A protein and the small-molecule ligand that binds it are described below.
Small molecule (SMILES): NC(=[NH2+])NCCC[C@H](N)C(=O)O

Sequence of chain 1.B:
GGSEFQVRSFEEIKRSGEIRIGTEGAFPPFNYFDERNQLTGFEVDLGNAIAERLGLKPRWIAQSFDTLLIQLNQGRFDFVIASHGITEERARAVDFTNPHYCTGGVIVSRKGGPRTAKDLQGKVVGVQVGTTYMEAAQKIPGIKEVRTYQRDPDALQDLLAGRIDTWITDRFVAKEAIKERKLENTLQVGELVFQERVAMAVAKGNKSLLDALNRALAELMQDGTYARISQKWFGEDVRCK

Binding-site contacts:
Ligand atom CA contacts residue SER102 of chain 1.B at 3.6 Å.
Ligand atom CA contacts residue TYR152 of chain 1.B at 3.3 Å (hydrophobic).
Ligand atom CD contacts residue PHE84 of chain 1.B at 3.6 Å (hydrophobic).
Ligand atom O contacts residue ARG109 of chain 1.B at 2.9 Å (salt-bridge).
Ligand atom OXT contacts residue ARG109 of chain 1.B at 2.9 Å (salt-bridge).
Ligand atom CD contacts residue PHE46 of chain 1.B at 4.0 Å (hydrophobic).
Ligand atom N contacts residue TYR152 of chain 1.B at 3.2 Å (h-bond).
Ligand atom C contacts residue ARG109 of chain 1.B at 3.7 Å.
Ligand atom NE contacts residue ALA101 of chain 1.B at 3.1 Å (h-bond).
Ligand atom CG contacts residue SER102 of chain 1.B at 3.3 Å.
Ligand atom CZ contacts residue PHE84 of chain 1.B at 3.5 Å (hydrophobic).
Ligand atom NH2 contacts residue PHE84 of chain 1.B at 3.8 Å.
Ligand atom O contacts residue GLU215 of chain 1.B at 3.7 Å.
Ligand atom CD contacts residue GLN147 of chain 1.B at 3.6 Å.
Ligand atom NH1 contacts residue PHE46 of chain 1.B at 3.4 Å.
Ligand atom NH2 contacts residue ASN50 of chain 1.B at 3.5 Å (h-bond).
Ligand atom O contacts residue HIS103 of chain 1.B at 3.7 Å.
Ligand atom OXT contacts residue THR151 of chain 1.B at 2.8 Å (h-bond).
Ligand atom NE contacts residue PHE84 of chain 1.B at 3.4 Å.
Ligand atom CA contacts residue GLU215 of chain 1.B at 3.5 Å.
Ligand atom CB contacts residue PHE46 of chain 1.B at 3.9 Å (hydrophobic).
Ligand atom NE contacts residue PHE46 of chain 1.B at 3.9 Å.
Ligand atom CZ contacts residue GLU43 of chain 1.B at 3.4 Å.
Ligand atom C contacts residue SER102 of chain 1.B at 3.8 Å.
Ligand atom CZ contacts residue ALA101 of chain 1.B at 3.6 Å (hydrophobic).
Ligand atom NH2 contacts residue PHE46 of chain 1.B at 3.5 Å.
Ligand atom N contacts residue GLU215 of chain 1.B at 2.7 Å (salt-bridge).
Ligand atom O contacts residue SER102 of chain 1.B at 3.3 Å (h-bond).
Ligand atom C contacts residue THR151 of chain 1.B at 3.2 Å.
Ligand atom CB contacts residue TYR152 of chain 1.B at 3.3 Å (hydrophobic).
Ligand atom O contacts residue GLY104 of chain 1.B at 2.8 Å (h-bond).
Ligand atom NH1 contacts residue GLU43 of chain 1.B at 2.9 Å (salt-bridge).
Ligand atom CA contacts residue THR151 of chain 1.B at 3.5 Å.
Ligand atom NH2 contacts residue GLU43 of chain 1.B at 3.0 Å (salt-bridge).
Ligand atom N contacts residue SER102 of chain 1.B at 2.8 Å (h-bond).
Ligand atom CZ contacts residue PHE46 of chain 1.B at 3.5 Å (hydrophobic).
Ligand atom OXT contacts residue THR150 of chain 1.B at 3.2 Å.
Ligand atom NH1 contacts residue GLN147 of chain 1.B at 3.0 Å (h-bond).
Ligand atom O contacts residue THR151 of chain 1.B at 3.6 Å (h-bond).
Ligand atom NH2 contacts residue ALA101 of chain 1.B at 3.2 Å (h-bond).